The small molecule below binds the protein below.
Small molecule (SMILES): CC(C)[C@H](C(=O)Nc1ccc(C(=O)NO)cc1)c1ccccc1

Binding-site contacts:
Ligand atom C15 contacts residue LEU287 of chain 1.A at 4.3 Å (hydrophobic).
Ligand atom C21 contacts residue GLN273 of chain 1.A at 3.5 Å.
Ligand atom C18 contacts residue LEU272 of chain 1.A at 4.2 Å (hydrophobic).
Ligand atom C20 contacts residue ASN274 of chain 1.A at 3.8 Å.
Ligand atom C08 contacts residue GLY275 of chain 1.A at 3.9 Å.
Ligand atom C20 contacts residue GLN273 of chain 1.A at 3.3 Å.
Ligand atom C15 contacts residue LEU286 of chain 1.A at 4.1 Å (hydrophobic).
Ligand atom O19 contacts residue GLY275 of chain 1.A at 4.1 Å.
Ligand atom C16 contacts residue LEU287 of chain 1.A at 3.5 Å (hydrophobic).
Ligand atom C17 contacts residue GLY275 of chain 1.A at 4.3 Å.
Ligand atom C03 contacts residue ASN274 of chain 1.A at 4.1 Å.
Ligand atom N07 contacts residue ASN274 of chain 1.A at 4.1 Å.
Ligand atom C13 contacts residue GLY275 of chain 1.A at 4.3 Å.
Ligand atom C17 contacts residue MET276 of chain 1.A at 3.8 Å (hydrophobic).
Ligand atom N07 contacts residue GLY275 of chain 1.A at 3.5 Å (h-bond).
Ligand atom C16 contacts residue MET276 of chain 1.A at 3.5 Å (hydrophobic).
Ligand atom C20 contacts residue GLY275 of chain 1.A at 3.9 Å.
Ligand atom C18 contacts residue LEU271 of chain 1.A at 3.0 Å (hydrophobic).
Ligand atom C21 contacts residue ASN274 of chain 1.A at 4.2 Å.
Ligand atom C20 contacts residue LEU272 of chain 1.A at 4.0 Å (hydrophobic).
Ligand atom C08 contacts residue LEU272 of chain 1.A at 4.0 Å (hydrophobic).
Ligand atom N07 contacts residue LEU272 of chain 1.A at 3.2 Å (h-bond).
Ligand atom C13 contacts residue LEU271 of chain 1.A at 4.1 Å (hydrophobic).
Ligand atom C05 contacts residue GLY275 of chain 1.A at 3.9 Å.
Ligand atom C09 contacts residue LEU272 of chain 1.A at 3.8 Å (hydrophobic).
Ligand atom C17 contacts residue LEU287 of chain 1.A at 3.5 Å (hydrophobic).
Ligand atom C04 contacts residue ASN274 of chain 1.A at 4.0 Å.
Ligand atom C16 contacts residue ALA285 of chain 1.A at 3.8 Å (hydrophobic).
Ligand atom C06 contacts residue GLY275 of chain 1.A at 3.6 Å.
Ligand atom C12 contacts residue TYR237 of chain 1.A at 3.9 Å (hydrophobic).
Ligand atom C06 contacts residue LEU272 of chain 1.A at 4.3 Å (hydrophobic).
Ligand atom N07 contacts residue LEU271 of chain 1.A at 4.3 Å.
Ligand atom C18 contacts residue GLY275 of chain 1.A at 3.8 Å.
Ligand atom C18 contacts residue LEU287 of chain 1.A at 4.0 Å (hydrophobic).
Ligand atom C06 contacts residue ASN274 of chain 1.A at 3.8 Å.
Ligand atom C05 contacts residue ASN274 of chain 1.A at 3.9 Å.
Ligand atom C15 contacts residue ALA285 of chain 1.A at 3.8 Å (hydrophobic).
Ligand atom C11 contacts residue LEU272 of chain 1.A at 4.2 Å (hydrophobic).
Ligand atom C16 contacts residue LEU286 of chain 1.A at 4.2 Å (hydrophobic).
Ligand atom C17 contacts residue LEU271 of chain 1.A at 3.7 Å (hydrophobic).

Sequence of chain 1.A:
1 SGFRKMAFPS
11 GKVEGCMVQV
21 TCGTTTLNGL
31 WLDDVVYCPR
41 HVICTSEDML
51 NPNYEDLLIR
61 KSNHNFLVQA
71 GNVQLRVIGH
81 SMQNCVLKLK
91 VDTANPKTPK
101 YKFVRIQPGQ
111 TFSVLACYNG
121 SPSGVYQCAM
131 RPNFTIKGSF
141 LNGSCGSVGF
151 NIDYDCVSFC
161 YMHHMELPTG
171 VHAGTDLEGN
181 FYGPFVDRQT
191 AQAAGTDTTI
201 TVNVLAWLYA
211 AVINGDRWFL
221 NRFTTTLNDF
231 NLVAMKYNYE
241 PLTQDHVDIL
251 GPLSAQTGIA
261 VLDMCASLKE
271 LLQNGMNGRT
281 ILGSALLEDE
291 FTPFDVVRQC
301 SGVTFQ